Sequence of chain 1.A:
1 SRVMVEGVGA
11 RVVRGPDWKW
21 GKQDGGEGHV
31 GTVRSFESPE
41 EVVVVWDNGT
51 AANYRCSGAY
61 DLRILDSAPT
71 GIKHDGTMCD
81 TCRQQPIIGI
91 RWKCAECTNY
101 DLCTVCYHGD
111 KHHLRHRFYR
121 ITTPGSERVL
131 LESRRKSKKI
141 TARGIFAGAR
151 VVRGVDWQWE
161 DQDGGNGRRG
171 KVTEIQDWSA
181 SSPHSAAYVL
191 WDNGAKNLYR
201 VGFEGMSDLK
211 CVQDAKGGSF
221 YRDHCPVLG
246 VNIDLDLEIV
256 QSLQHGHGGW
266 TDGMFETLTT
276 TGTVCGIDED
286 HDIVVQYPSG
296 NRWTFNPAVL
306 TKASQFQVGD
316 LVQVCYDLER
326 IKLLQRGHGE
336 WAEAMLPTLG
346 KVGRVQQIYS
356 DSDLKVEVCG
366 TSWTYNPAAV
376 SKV

The protein below binds the small molecule below.
Small molecule (SMILES): CC[C@H](C)[C@H](NC(=O)[C@@H](N)CCC(N)=O)C(=O)N[C@@H](CCCC[NH3+])C(=O)N[C@@H](CC(N)=O)C(=O)N1CCC[C@H]1C(=O)N[C@H](C=O)[C@@H](C)CC

Binding-site contacts:
Ligand atom CB contacts residue ALA51 of chain 1.A at 3.8 Å (hydrophobic).
Ligand atom CG1 contacts residue ALA51 of chain 1.A at 4.0 Å (hydrophobic).
Ligand atom CG contacts residue TRP20 of chain 1.A at 3.7 Å (hydrophobic).
Ligand atom N contacts residue ASN53 of chain 1.A at 2.7 Å (h-bond).
Ligand atom CB contacts residue ALA52 of chain 1.A at 4.0 Å (hydrophobic).
Ligand atom CB contacts residue ALA51 of chain 1.A at 3.9 Å (hydrophobic).
Ligand atom O contacts residue ASN53 of chain 1.A at 3.4 Å (h-bond).
Ligand atom O contacts residue ASN53 of chain 1.A at 3.4 Å (h-bond).
Ligand atom O contacts residue ALA52 of chain 1.A at 3.4 Å.
Ligand atom CG1 contacts residue ASN53 of chain 1.A at 4.0 Å.
Ligand atom CA contacts residue ALA51 of chain 1.A at 3.7 Å (hydrophobic).
Ligand atom CG1 contacts residue ARG55 of chain 1.A at 4.0 Å.
Ligand atom C contacts residue ASN53 of chain 1.A at 3.6 Å.
Ligand atom CG contacts residue ALA51 of chain 1.A at 3.3 Å (hydrophobic).
Ligand atom OD1 contacts residue TRP20 of chain 1.A at 3.3 Å.
Ligand atom ND2 contacts residue ASN53 of chain 1.A at 2.5 Å (h-bond).
Ligand atom CA contacts residue ASN53 of chain 1.A at 3.6 Å.
Ligand atom ND2 contacts residue ALA52 of chain 1.A at 4.0 Å.
Ligand atom CD contacts residue TRP20 of chain 1.A at 3.7 Å (hydrophobic).
Ligand atom N contacts residue ALA51 of chain 1.A at 2.8 Å (h-bond).
Ligand atom NE2 contacts residue VAL43 of chain 1.A at 4.0 Å.
Ligand atom CD1 contacts residue GLU41 of chain 1.A at 3.4 Å.
Ligand atom CD1 contacts residue THR50 of chain 1.A at 3.5 Å.
Ligand atom CG2 contacts residue ARG55 of chain 1.A at 3.8 Å.
Ligand atom CA contacts residue ALA51 of chain 1.A at 3.4 Å (hydrophobic).
Ligand atom ND2 contacts residue TYR54 of chain 1.A at 3.7 Å.
Ligand atom OD1 contacts residue GLN23 of chain 1.A at 3.1 Å (h-bond).
Ligand atom C contacts residue ALA51 of chain 1.A at 3.5 Å (hydrophobic).
Ligand atom CA contacts residue ASN53 of chain 1.A at 3.6 Å.
Ligand atom CD1 contacts residue TYR54 of chain 1.A at 3.8 Å (hydrophobic).
Ligand atom CD1 contacts residue ARG55 of chain 1.A at 4.0 Å.
Ligand atom CD1 contacts residue GLN23 of chain 1.A at 4.0 Å.
Ligand atom CG1 contacts residue THR50 of chain 1.A at 4.0 Å.
Ligand atom CG2 contacts residue GLN23 of chain 1.A at 3.6 Å.
Ligand atom O contacts residue ALA51 of chain 1.A at 3.8 Å.
Ligand atom CG contacts residue ASN53 of chain 1.A at 3.5 Å.
Ligand atom ND2 contacts residue GLN23 of chain 1.A at 3.6 Å.
Ligand atom CB contacts residue TRP20 of chain 1.A at 3.6 Å (hydrophobic).
Ligand atom CD1 contacts residue ASN53 of chain 1.A at 3.3 Å.
Ligand atom CB contacts residue ASN53 of chain 1.A at 3.5 Å.